This small molecule binds to this protein.
Small molecule (SMILES): CC(C)CCC[C@@H](C)[C@H]1CC[C@H]2[C@@H]3CC=C4C[C@@H](O)CC[C@]4(C)[C@H]3CC[C@]12C

Sequence of chain 1.A:
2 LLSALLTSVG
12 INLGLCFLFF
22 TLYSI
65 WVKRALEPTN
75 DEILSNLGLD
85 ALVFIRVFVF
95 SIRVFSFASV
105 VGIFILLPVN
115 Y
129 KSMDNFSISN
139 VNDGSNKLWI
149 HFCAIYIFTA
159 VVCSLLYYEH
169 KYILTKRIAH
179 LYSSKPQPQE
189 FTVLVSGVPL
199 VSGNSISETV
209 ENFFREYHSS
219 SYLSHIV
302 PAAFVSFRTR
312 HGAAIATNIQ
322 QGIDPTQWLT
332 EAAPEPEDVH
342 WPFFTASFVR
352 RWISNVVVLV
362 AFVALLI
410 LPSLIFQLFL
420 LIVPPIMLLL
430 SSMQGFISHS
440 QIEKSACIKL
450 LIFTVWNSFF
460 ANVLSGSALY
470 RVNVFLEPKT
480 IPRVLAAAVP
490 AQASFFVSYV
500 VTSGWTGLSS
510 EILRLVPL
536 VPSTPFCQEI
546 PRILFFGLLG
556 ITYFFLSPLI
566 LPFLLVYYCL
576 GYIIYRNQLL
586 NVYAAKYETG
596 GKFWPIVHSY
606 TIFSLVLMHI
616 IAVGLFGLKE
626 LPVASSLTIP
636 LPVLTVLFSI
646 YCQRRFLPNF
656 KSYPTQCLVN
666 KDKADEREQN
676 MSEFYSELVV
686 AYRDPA

Binding-site contacts:
Ligand atom C23 contacts residue VAL454 of chain 1.A at 4.3 Å (hydrophobic).
Ligand atom C7 contacts residue LEU450 of chain 1.A at 3.7 Å (hydrophobic).
Ligand atom C19 contacts residue PLM1 of chain 1.G at 4.2 Å.
Ligand atom C1 contacts residue SER604 of chain 1.A at 3.8 Å.
Ligand atom C7 contacts residue ILE601 of chain 1.A at 4.3 Å (hydrophobic).
Ligand atom C26 contacts residue PHE474 of chain 1.A at 3.5 Å (hydrophobic).
Ligand atom C21 contacts residue CLR1 of chain 1.D at 4.1 Å.
Ligand atom C15 contacts residue ILE451 of chain 1.A at 4.3 Å (hydrophobic).
Ligand atom C4 contacts residue ILE601 of chain 1.A at 3.9 Å (hydrophobic).
Ligand atom C5 contacts residue ILE601 of chain 1.A at 4.3 Å (hydrophobic).
Ligand atom C6 contacts residue ILE447 of chain 1.A at 3.8 Å (hydrophobic).
Ligand atom C26 contacts residue TRP455 of chain 1.A at 3.8 Å (hydrophobic).
Ligand atom C11 contacts residue CLR1 of chain 1.D at 3.6 Å.
Ligand atom C25 contacts residue TRP455 of chain 1.A at 4.0 Å (hydrophobic).
Ligand atom C26 contacts residue PLM1 of chain 1.F at 4.1 Å.
Ligand atom C19 contacts residue PLM1 of chain 1.F at 3.8 Å.
Ligand atom C6 contacts residue ILE601 of chain 1.A at 3.9 Å (hydrophobic).
Ligand atom C27 contacts residue PLM1 of chain 1.F at 3.8 Å.
Ligand atom C4 contacts residue ILE447 of chain 1.A at 3.8 Å (hydrophobic).
Ligand atom C5 contacts residue ILE447 of chain 1.A at 4.1 Å (hydrophobic).
Ligand atom C1 contacts residue PLM1 of chain 1.G at 4.4 Å.
Ligand atom O1 contacts residue PLM1 of chain 1.G at 3.7 Å.
Ligand atom C24 contacts residue PHE459 of chain 1.A at 4.1 Å (hydrophobic).
Ligand atom C15 contacts residue TYR605 of chain 1.A at 4.2 Å (hydrophobic).
Ligand atom C26 contacts residue CLR1 of chain 1.D at 4.3 Å.
Ligand atom C26 contacts residue PHE459 of chain 1.A at 3.6 Å (hydrophobic).
Ligand atom C24 contacts residue CLR1 of chain 1.D at 3.9 Å.
Ligand atom C27 contacts residue TRP455 of chain 1.A at 3.5 Å (hydrophobic).
Ligand atom C21 contacts residue PHE608 of chain 1.A at 3.6 Å (hydrophobic).
Ligand atom C18 contacts residue PLM1 of chain 1.F at 3.8 Å.
Ligand atom C25 contacts residue PHE459 of chain 1.A at 3.8 Å (hydrophobic).
Ligand atom C9 contacts residue SER604 of chain 1.A at 4.2 Å.
Ligand atom C12 contacts residue CLR1 of chain 1.D at 4.2 Å.
Ligand atom C22 contacts residue PLM1 of chain 1.F at 4.3 Å.
Ligand atom C6 contacts residue LEU450 of chain 1.A at 4.3 Å (hydrophobic).
Ligand atom C2 contacts residue SER604 of chain 1.A at 4.2 Å.
Ligand atom C1 contacts residue CLR1 of chain 1.D at 4.1 Å.
Ligand atom C2 contacts residue CLR1 of chain 1.D at 3.7 Å.
Ligand atom C2 contacts residue PLM1 of chain 1.G at 4.1 Å.
Ligand atom C25 contacts residue PLM1 of chain 1.F at 4.3 Å.